Sequence of chain 1.F:
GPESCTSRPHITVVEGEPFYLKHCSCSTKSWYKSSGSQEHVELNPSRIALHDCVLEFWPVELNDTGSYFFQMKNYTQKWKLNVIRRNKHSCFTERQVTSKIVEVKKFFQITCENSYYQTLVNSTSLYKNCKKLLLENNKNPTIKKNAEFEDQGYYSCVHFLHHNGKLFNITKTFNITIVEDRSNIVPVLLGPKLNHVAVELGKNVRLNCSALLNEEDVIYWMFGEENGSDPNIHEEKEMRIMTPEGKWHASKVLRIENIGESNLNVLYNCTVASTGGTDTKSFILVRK

Binding-site contacts:
Ligand atom C8 contacts residue VAL169 of chain 1.F at 3.8 Å (hydrophobic).
Ligand atom O7 contacts residue PHE171 of chain 1.F at 3.4 Å.
Ligand atom C7 contacts residue PHE171 of chain 1.F at 3.8 Å (hydrophobic).
Ligand atom O5 contacts residue LYS99 of chain 1.F at 3.5 Å (salt-bridge).
Ligand atom C3 contacts residue ASN180 of chain 1.F at 3.8 Å.
Ligand atom C2 contacts residue LYS99 of chain 1.F at 4.0 Å.
Ligand atom O6 contacts residue SER101 of chain 1.F at 3.7 Å.
Ligand atom C1 contacts residue LYS99 of chain 1.F at 3.5 Å.
Ligand atom C4 contacts residue ASN180 of chain 1.F at 4.2 Å.
Ligand atom C1 contacts residue ARG97 of chain 1.F at 4.0 Å.
Ligand atom C8 contacts residue TYR138 of chain 1.F at 4.1 Å (hydrophobic).
Ligand atom C8 contacts residue PHE171 of chain 1.F at 4.0 Å (hydrophobic).
Ligand atom C2 contacts residue ASN180 of chain 1.F at 2.4 Å.
Ligand atom C6 contacts residue LYS99 of chain 1.F at 4.2 Å.
Ligand atom O2 contacts residue HIS100 of chain 1.F at 3.2 Å.
Ligand atom O7 contacts residue ASN180 of chain 1.F at 4.1 Å.
Ligand atom O5 contacts residue ASN180 of chain 1.F at 2.3 Å (h-bond).
Ligand atom O4 contacts residue LYS99 of chain 1.F at 4.1 Å.
Ligand atom O3 contacts residue LYS99 of chain 1.F at 3.9 Å.
Ligand atom O3 contacts residue HIS100 of chain 1.F at 4.0 Å.
Ligand atom O6 contacts residue GLY16 of chain 1.F at 2.9 Å (h-bond).
Ligand atom C4 contacts residue LYS99 of chain 1.F at 3.7 Å.
Ligand atom O4 contacts residue ARG97 of chain 1.F at 3.9 Å.
Ligand atom C5 contacts residue ASN180 of chain 1.F at 3.6 Å.
Ligand atom C5 contacts residue HIS100 of chain 1.F at 4.0 Å.
Ligand atom C7 contacts residue LYS99 of chain 1.F at 4.1 Å.
Ligand atom C7 contacts residue ASN180 of chain 1.F at 3.8 Å.
Ligand atom C1 contacts residue ASN180 of chain 1.F at 1.4 Å.
Ligand atom C5 contacts residue LYS99 of chain 1.F at 4.0 Å.
Ligand atom O4 contacts residue HIS100 of chain 1.F at 4.0 Å.
Ligand atom C5 contacts residue ARG97 of chain 1.F at 3.8 Å.
Ligand atom C3 contacts residue ARG97 of chain 1.F at 4.2 Å.
Ligand atom O5 contacts residue ARG97 of chain 1.F at 4.2 Å.
Ligand atom C6 contacts residue LYS99 of chain 1.F at 3.3 Å.
Ligand atom C5 contacts residue LYS99 of chain 1.F at 3.8 Å.
Ligand atom C2 contacts residue HIS100 of chain 1.F at 3.8 Å.
Ligand atom N2 contacts residue ASN180 of chain 1.F at 2.9 Å (h-bond).
Ligand atom O7 contacts residue ARG97 of chain 1.F at 3.4 Å.
Ligand atom C6 contacts residue HIS100 of chain 1.F at 3.7 Å.
Ligand atom O7 contacts residue LYS99 of chain 1.F at 3.4 Å.

This protein binds this small molecule.
Small molecule (SMILES): CC(=O)N[C@H]1[C@H](O[C@H]2[C@H](O)[C@@H](NC(C)=O)CO[C@@H]2CO)O[C@H](CO)[C@@H](O[C@@H]2O[C@H](CO[C@H]3O[C@H](CO[C@H]4O[C@H](CO)[C@@H](O)[C@H](O)[C@@H]4O)[C@@H](O)[C@H](O)[C@@H]3O)[C@@H](O)[C@H](O[C@H]3O[C@H](CO)[C@@H](O)[C@H](O)[C@@H]3O)[C@@H]2O)[C@@H]1O